Sequence of chain 1.B:
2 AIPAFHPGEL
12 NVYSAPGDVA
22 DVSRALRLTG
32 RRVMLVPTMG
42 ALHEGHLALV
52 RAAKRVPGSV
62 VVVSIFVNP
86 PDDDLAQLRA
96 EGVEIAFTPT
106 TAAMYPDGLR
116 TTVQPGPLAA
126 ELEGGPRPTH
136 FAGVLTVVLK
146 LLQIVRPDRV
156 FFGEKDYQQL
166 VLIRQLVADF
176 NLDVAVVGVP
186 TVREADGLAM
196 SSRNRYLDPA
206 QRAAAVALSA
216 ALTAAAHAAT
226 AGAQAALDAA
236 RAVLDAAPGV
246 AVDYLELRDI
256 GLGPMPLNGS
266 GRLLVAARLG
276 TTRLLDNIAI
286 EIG

This protein binds this small molecule.
Small molecule (SMILES): O=C(O)[C@@H]1COc2ccccc2O1

Binding-site contacts:
Ligand atom OAA contacts residue 15N1 of chain 1.J at 0.2 Å (h-bond).
Ligand atom CAL contacts residue PRO38 of chain 1.B at 4.0 Å (hydrophobic).
Ligand atom CAD contacts residue PHE157 of chain 1.B at 4.2 Å (hydrophobic).
Ligand atom OAB contacts residue THR39 of chain 1.B at 3.6 Å.
Ligand atom OAH contacts residue THR39 of chain 1.B at 3.3 Å.
Ligand atom CAJ contacts residue 15N1 of chain 1.J at 0.7 Å.
Ligand atom CAM contacts residue PRO38 of chain 1.B at 4.2 Å (hydrophobic).
Ligand atom OAH contacts residue MET40 of chain 1.B at 3.1 Å.
Ligand atom CAK contacts residue MET40 of chain 1.B at 3.7 Å (hydrophobic).
Ligand atom OAH contacts residue 15N1 of chain 1.J at 0.1 Å (h-bond).
Ligand atom CAJ contacts residue PRO38 of chain 1.B at 4.3 Å (hydrophobic).
Ligand atom OAA contacts residue HIS47 of chain 1.B at 3.1 Å (h-bond).
Ligand atom CAM contacts residue GLN164 of chain 1.B at 3.9 Å.
Ligand atom CAC contacts residue PRO38 of chain 1.B at 3.8 Å (hydrophobic).
Ligand atom CAE contacts residue THR39 of chain 1.B at 3.6 Å.
Ligand atom CAD contacts residue PRO38 of chain 1.B at 4.1 Å (hydrophobic).
Ligand atom CAF contacts residue PHE157 of chain 1.B at 3.8 Å (hydrophobic).
Ligand atom CAK contacts residue PRO38 of chain 1.B at 3.5 Å (hydrophobic).
Ligand atom CAE contacts residue PRO38 of chain 1.B at 3.7 Å (hydrophobic).
Ligand atom OAI contacts residue GLN164 of chain 1.B at 2.9 Å (h-bond).
Ligand atom CAJ contacts residue MET40 of chain 1.B at 3.8 Å (hydrophobic).
Ligand atom CAK contacts residue THR39 of chain 1.B at 3.9 Å.
Ligand atom CAM contacts residue 15N1 of chain 1.J at 0.3 Å.
Ligand atom CAL contacts residue GLN164 of chain 1.B at 3.7 Å.
Ligand atom CAK contacts residue 15N1 of chain 1.J at 0.1 Å.
Ligand atom CAD contacts residue VAL143 of chain 1.B at 3.6 Å (hydrophobic).
Ligand atom CAF contacts residue GLN164 of chain 1.B at 3.5 Å.
Ligand atom CAD contacts residue 15N1 of chain 1.J at 0.1 Å.
Ligand atom OAI contacts residue 15N1 of chain 1.J at 0.1 Å (h-bond).
Ligand atom OAB contacts residue MET40 of chain 1.B at 2.7 Å (h-bond).
Ligand atom CAE contacts residue 15N1 of chain 1.J at 0.2 Å.
Ligand atom CAC contacts residue 15N1 of chain 1.J at 0.1 Å.
Ligand atom OAB contacts residue 15N1 of chain 1.J at 0.1 Å (h-bond).
Ligand atom CAF contacts residue 15N1 of chain 1.J at 0.1 Å.
Ligand atom CAL contacts residue 15N1 of chain 1.J at 0.1 Å.
Ligand atom OAB contacts residue HIS47 of chain 1.B at 3.3 Å (h-bond).
Ligand atom CAJ contacts residue THR39 of chain 1.B at 4.3 Å.
Ligand atom CAF contacts residue VAL143 of chain 1.B at 4.2 Å (hydrophobic).
Ligand atom CAE contacts residue MET40 of chain 1.B at 3.7 Å (hydrophobic).
Ligand atom OAH contacts residue PRO38 of chain 1.B at 3.6 Å.